Sequence of chain 4.A:
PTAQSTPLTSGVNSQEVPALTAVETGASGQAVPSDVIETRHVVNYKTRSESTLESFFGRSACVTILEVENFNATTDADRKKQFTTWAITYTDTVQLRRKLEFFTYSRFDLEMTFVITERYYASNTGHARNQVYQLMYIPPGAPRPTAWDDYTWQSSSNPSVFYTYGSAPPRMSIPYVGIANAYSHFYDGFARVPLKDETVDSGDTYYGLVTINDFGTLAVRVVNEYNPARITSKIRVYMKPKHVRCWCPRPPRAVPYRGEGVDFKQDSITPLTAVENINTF

Sequence of chain 3.A:
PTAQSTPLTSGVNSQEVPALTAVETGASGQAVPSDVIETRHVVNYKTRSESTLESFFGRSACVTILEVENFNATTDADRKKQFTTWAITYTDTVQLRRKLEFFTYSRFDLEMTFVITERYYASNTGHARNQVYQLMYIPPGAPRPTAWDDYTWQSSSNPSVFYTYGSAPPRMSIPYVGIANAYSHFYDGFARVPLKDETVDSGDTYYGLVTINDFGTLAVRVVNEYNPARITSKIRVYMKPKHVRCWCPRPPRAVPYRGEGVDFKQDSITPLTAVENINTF

Binding-site contacts:
Ligand atom C3 contacts residue PRO252 of chain 3.A at 3.9 Å (hydrophobic).
Ligand atom O1B contacts residue SER147 of chain 4.A at 3.1 Å (h-bond).
Ligand atom N5 contacts residue TYR145 of chain 4.A at 2.6 Å (h-bond).
Ligand atom O4 contacts residue ASN251 of chain 3.A at 4.2 Å.
Ligand atom C11 contacts residue ARG143 of chain 4.A at 4.0 Å.
Ligand atom O4 contacts residue PRO252 of chain 3.A at 3.8 Å.
Ligand atom O10 contacts residue TYR250 of chain 3.A at 2.7 Å (h-bond).
Ligand atom C1 contacts residue SER147 of chain 4.A at 3.6 Å.
Ligand atom C11 contacts residue TYR145 of chain 4.A at 3.7 Å (hydrophobic).
Ligand atom C5 contacts residue TYR145 of chain 4.A at 3.3 Å (hydrophobic).
Ligand atom C1 contacts residue ALA146 of chain 4.A at 3.9 Å (hydrophobic).
Ligand atom C6 contacts residue TYR145 of chain 4.A at 3.4 Å (hydrophobic).
Ligand atom C1 contacts residue PRO252 of chain 3.A at 4.1 Å (hydrophobic).
Ligand atom C4 contacts residue PRO252 of chain 3.A at 3.8 Å (hydrophobic).
Ligand atom C10 contacts residue TYR145 of chain 4.A at 3.6 Å (hydrophobic).
Ligand atom N5 contacts residue TYR250 of chain 3.A at 4.4 Å.
Ligand atom O4 contacts residue TYR250 of chain 3.A at 3.4 Å.
Ligand atom O1B contacts residue ALA146 of chain 4.A at 3.2 Å.
Ligand atom C7 contacts residue TYR145 of chain 4.A at 3.8 Å (hydrophobic).
Ligand atom O4 contacts residue TYR145 of chain 4.A at 4.2 Å.
Ligand atom O1A contacts residue ALA146 of chain 4.A at 4.2 Å.
Ligand atom O8 contacts residue ALA146 of chain 4.A at 3.3 Å.
Ligand atom O1B contacts residue ASN148 of chain 4.A at 4.3 Å.
Ligand atom O1A contacts residue SER147 of chain 4.A at 2.8 Å (h-bond).
Ligand atom C8 contacts residue ALA146 of chain 4.A at 4.4 Å (hydrophobic).
Ligand atom O1A contacts residue PRO252 of chain 3.A at 3.3 Å.
Ligand atom C6 contacts residue ALA146 of chain 4.A at 4.2 Å (hydrophobic).
Ligand atom C9 contacts residue TYR145 of chain 4.A at 4.2 Å (hydrophobic).
Ligand atom C11 contacts residue TYR250 of chain 3.A at 3.7 Å (hydrophobic).
Ligand atom C4 contacts residue TYR145 of chain 4.A at 3.6 Å (hydrophobic).
Ligand atom C10 contacts residue TYR250 of chain 3.A at 3.5 Å (hydrophobic).

This small molecule binds to this protein.
Small molecule (SMILES): CC(=O)N[C@H]1[C@H]([C@H](O)[C@H](O)CO)O[C@@](O)(C(=O)O)C[C@@H]1O